The protein below binds the small molecule below.
Small molecule (SMILES): NCC(=O)O

Binding-site contacts:
Ligand atom OXT contacts residue ILE26 of chain 2.C at 3.7 Å.
Ligand atom N contacts residue HIS60 of chain 2.C at 4.0 Å.
Ligand atom O contacts residue PHE64 of chain 2.C at 4.2 Å.
Ligand atom O contacts residue ILE26 of chain 2.C at 4.4 Å.
Ligand atom O contacts residue HIS60 of chain 2.C at 3.6 Å.
Ligand atom OXT contacts residue HIS60 of chain 2.C at 4.4 Å.
Ligand atom C contacts residue ILE26 of chain 2.C at 4.4 Å (hydrophobic).
Ligand atom C contacts residue HIS60 of chain 2.C at 4.0 Å.
Ligand atom N contacts residue TYR63 of chain 2.C at 4.4 Å.
Ligand atom CA contacts residue GLU46 of chain 2.C at 4.1 Å.
Ligand atom N contacts residue GLU46 of chain 2.C at 2.7 Å (salt-bridge).
Ligand atom OXT contacts residue TYR132 of chain 2.C at 4.3 Å.
Ligand atom CA contacts residue HIS60 of chain 2.C at 4.5 Å.

Sequence of chain 2.C:
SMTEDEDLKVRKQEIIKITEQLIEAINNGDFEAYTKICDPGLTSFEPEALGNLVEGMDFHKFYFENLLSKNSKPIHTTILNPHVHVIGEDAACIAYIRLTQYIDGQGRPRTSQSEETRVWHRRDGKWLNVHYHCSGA